Binding-site contacts:
Ligand atom C7 contacts residue ASN12 of chain 21.G at 3.9 Å.
Ligand atom N2 contacts residue ASN12 of chain 21.G at 3.8 Å.
Ligand atom O5 contacts residue ASN12 of chain 21.G at 2.7 Å (h-bond).
Ligand atom O7 contacts residue ASN12 of chain 21.G at 3.6 Å.
Ligand atom C1 contacts residue ASN12 of chain 21.G at 2.2 Å.
Ligand atom C5 contacts residue ASN12 of chain 21.G at 4.1 Å.
Ligand atom C2 contacts residue ASN12 of chain 21.G at 3.3 Å.

This small molecule binds to this protein.
Small molecule (SMILES): CC(=O)N[C@H]1[C@H](O[C@H]2[C@H](O)[C@@H](NC(C)=O)CO[C@@H]2CO)O[C@H](CO)[C@@H](O)[C@@H]1O

Sequence of chain 21.G:
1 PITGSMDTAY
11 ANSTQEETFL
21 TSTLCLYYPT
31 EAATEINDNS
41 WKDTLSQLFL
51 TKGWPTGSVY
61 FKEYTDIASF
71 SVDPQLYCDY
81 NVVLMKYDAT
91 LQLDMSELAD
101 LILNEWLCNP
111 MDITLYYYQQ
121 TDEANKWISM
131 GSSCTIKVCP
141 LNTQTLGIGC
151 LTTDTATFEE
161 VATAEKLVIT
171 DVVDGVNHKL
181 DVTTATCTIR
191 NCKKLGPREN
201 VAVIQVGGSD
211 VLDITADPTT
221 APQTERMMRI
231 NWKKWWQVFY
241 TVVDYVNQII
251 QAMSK